Sequence of chain 1.A:
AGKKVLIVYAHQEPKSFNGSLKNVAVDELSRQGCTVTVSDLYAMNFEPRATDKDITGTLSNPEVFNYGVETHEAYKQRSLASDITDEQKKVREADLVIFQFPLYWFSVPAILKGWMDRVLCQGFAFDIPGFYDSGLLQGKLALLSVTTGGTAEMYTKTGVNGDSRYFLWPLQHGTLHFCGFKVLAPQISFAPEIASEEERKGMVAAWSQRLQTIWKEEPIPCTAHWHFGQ

This small molecule binds to this protein.
Small molecule (SMILES): NC(=O)c1cc(N2CC2)c([N+](=O)[O-])cc1[N+](=O)[O-]

Sequence of chain 1.B:
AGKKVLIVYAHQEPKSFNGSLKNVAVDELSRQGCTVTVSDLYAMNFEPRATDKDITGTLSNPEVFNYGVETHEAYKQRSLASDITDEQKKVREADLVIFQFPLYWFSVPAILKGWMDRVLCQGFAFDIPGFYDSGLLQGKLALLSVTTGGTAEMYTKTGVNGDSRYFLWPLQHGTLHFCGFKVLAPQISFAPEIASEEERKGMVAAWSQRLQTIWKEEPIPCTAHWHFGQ

Binding-site contacts:
Ligand atom C9 contacts residue FAD1 of chain 1.D at 3.6 Å.
Ligand atom C8 contacts residue FAD1 of chain 1.D at 3.5 Å.
Ligand atom O4 contacts residue FAD1 of chain 1.D at 2.8 Å (h-bond).
Ligand atom C7 contacts residue ILE128 of chain 1.B at 3.6 Å (hydrophobic).
Ligand atom C contacts residue FAD1 of chain 1.D at 3.5 Å.
Ligand atom C2 contacts residue PHE178 of chain 1.B at 4.2 Å (hydrophobic).
Ligand atom O2 contacts residue ASN161 of chain 1.A at 3.0 Å (h-bond).
Ligand atom N1 contacts residue GLY149 of chain 1.A at 3.2 Å (h-bond).
Ligand atom O1 contacts residue TYR155 of chain 1.A at 4.1 Å.
Ligand atom N6 contacts residue FAD1 of chain 1.D at 4.0 Å.
Ligand atom N contacts residue TYR155 of chain 1.A at 4.1 Å.
Ligand atom N3 contacts residue PHE178 of chain 1.B at 4.1 Å.
Ligand atom C contacts residue PHE178 of chain 1.B at 3.5 Å (hydrophobic).
Ligand atom N6 contacts residue ILE128 of chain 1.B at 4.1 Å.
Ligand atom C2 contacts residue GLY150 of chain 1.A at 4.0 Å.
Ligand atom O2 contacts residue FAD1 of chain 1.D at 3.7 Å.
Ligand atom O2 contacts residue GLY150 of chain 1.A at 3.5 Å.
Ligand atom O3 contacts residue FAD1 of chain 1.D at 3.5 Å.
Ligand atom O4 contacts residue TRP105 of chain 1.A at 3.5 Å.
Ligand atom O1 contacts residue PHE178 of chain 1.B at 3.3 Å.
Ligand atom O1 contacts residue FAD1 of chain 1.D at 4.0 Å.
Ligand atom N contacts residue FAD1 of chain 1.D at 3.7 Å.
Ligand atom N3 contacts residue FAD1 of chain 1.D at 3.3 Å.
Ligand atom O3 contacts residue PHE126 of chain 1.B at 3.5 Å.
Ligand atom N contacts residue ASN161 of chain 1.A at 3.7 Å.
Ligand atom O1 contacts residue ASN161 of chain 1.A at 3.0 Å (h-bond).
Ligand atom O1 contacts residue PHE106 of chain 1.A at 4.2 Å.
Ligand atom O2 contacts residue TYR155 of chain 1.A at 4.1 Å.
Ligand atom C1 contacts residue FAD1 of chain 1.D at 3.8 Å.
Ligand atom C3 contacts residue GLY150 of chain 1.A at 3.7 Å.
Ligand atom O contacts residue PHE131 of chain 1.B at 4.0 Å.
Ligand atom C3 contacts residue GLY149 of chain 1.A at 4.2 Å.
Ligand atom O4 contacts residue PHE178 of chain 1.B at 4.1 Å.
Ligand atom C8 contacts residue PHE178 of chain 1.B at 3.8 Å (hydrophobic).
Ligand atom N contacts residue PHE178 of chain 1.B at 3.8 Å.
Ligand atom C4 contacts residue ILE128 of chain 1.B at 4.1 Å (hydrophobic).
Ligand atom N1 contacts residue GLY150 of chain 1.A at 3.3 Å.
Ligand atom O contacts residue PHE178 of chain 1.B at 4.2 Å.
Ligand atom C5 contacts residue FAD1 of chain 1.D at 4.1 Å.
Ligand atom C1 contacts residue PHE178 of chain 1.B at 3.7 Å (hydrophobic).